Binding-site contacts:
Ligand atom C3 contacts residue ILE39 of chain 1.D at 4.2 Å (hydrophobic).
Ligand atom C6 contacts residue PRO40 of chain 1.D at 3.9 Å (hydrophobic).
Ligand atom C3 contacts residue PRO153 of chain 1.E at 4.3 Å (hydrophobic).
Ligand atom C2 contacts residue MET216 of chain 2.E at 3.5 Å (hydrophobic).
Ligand atom C5 contacts residue LEU160 of chain 1.C at 4.1 Å (hydrophobic).
Ligand atom O8 contacts residue PRO40 of chain 1.D at 3.8 Å.
Ligand atom C3 contacts residue PRO40 of chain 1.D at 3.8 Å (hydrophobic).
Ligand atom O8 contacts residue PRO215 of chain 2.E at 3.6 Å.
Ligand atom O8 contacts residue MET216 of chain 2.E at 3.5 Å.
Ligand atom C1 contacts residue MET216 of chain 2.E at 3.6 Å (hydrophobic).
Ligand atom C5 contacts residue ILE39 of chain 1.D at 4.2 Å (hydrophobic).
Ligand atom C6 contacts residue ARG150 of chain 1.E at 3.9 Å.
Ligand atom F9 contacts residue PRO40 of chain 1.D at 4.0 Å.
Ligand atom C4 contacts residue PRO40 of chain 1.D at 3.8 Å (hydrophobic).
Ligand atom C4 contacts residue ILE39 of chain 1.D at 3.9 Å (hydrophobic).
Ligand atom C5 contacts residue SER38 of chain 1.D at 3.6 Å.
Ligand atom C1 contacts residue PRO40 of chain 1.D at 4.0 Å (hydrophobic).
Ligand atom C5 contacts residue ARG150 of chain 1.E at 4.2 Å.
Ligand atom O7 contacts residue MET216 of chain 2.E at 3.9 Å.
Ligand atom C3 contacts residue PRO215 of chain 2.E at 4.4 Å (hydrophobic).
Ligand atom F9 contacts residue SER38 of chain 1.D at 3.2 Å.
Ligand atom F9 contacts residue ILE39 of chain 1.D at 3.5 Å.
Ligand atom C4 contacts residue SER38 of chain 1.D at 4.0 Å.
Ligand atom C3 contacts residue MET216 of chain 2.E at 4.0 Å (hydrophobic).
Ligand atom C6 contacts residue MET216 of chain 2.E at 4.3 Å (hydrophobic).
Ligand atom C5 contacts residue PRO40 of chain 1.D at 3.8 Å (hydrophobic).
Ligand atom O7 contacts residue PRO40 of chain 1.D at 4.3 Å.
Ligand atom C2 contacts residue PRO40 of chain 1.D at 3.7 Å (hydrophobic).
Ligand atom C6 contacts residue LEU160 of chain 1.C at 4.0 Å (hydrophobic).
Ligand atom F9 contacts residue PRO153 of chain 1.E at 3.8 Å.

This small molecule binds to this protein.
Small molecule (SMILES): Oc1ccc(F)cc1O

Sequence of chain 1.C:
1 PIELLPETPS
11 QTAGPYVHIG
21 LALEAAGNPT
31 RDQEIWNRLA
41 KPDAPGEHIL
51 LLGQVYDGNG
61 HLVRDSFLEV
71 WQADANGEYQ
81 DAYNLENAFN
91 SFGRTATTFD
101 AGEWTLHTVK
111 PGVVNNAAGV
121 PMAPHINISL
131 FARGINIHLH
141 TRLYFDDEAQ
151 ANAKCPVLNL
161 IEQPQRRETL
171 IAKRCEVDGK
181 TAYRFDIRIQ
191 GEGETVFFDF

Sequence of chain 2.E:
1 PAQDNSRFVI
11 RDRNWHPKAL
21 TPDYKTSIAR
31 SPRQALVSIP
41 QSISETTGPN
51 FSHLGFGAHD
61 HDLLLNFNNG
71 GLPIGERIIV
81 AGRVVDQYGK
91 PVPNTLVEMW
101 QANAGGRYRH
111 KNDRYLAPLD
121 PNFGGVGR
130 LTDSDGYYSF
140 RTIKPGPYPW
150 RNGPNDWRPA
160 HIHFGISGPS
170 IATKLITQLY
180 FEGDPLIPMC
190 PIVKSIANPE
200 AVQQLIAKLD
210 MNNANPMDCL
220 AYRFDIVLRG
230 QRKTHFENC

Sequence of chain 1.D:
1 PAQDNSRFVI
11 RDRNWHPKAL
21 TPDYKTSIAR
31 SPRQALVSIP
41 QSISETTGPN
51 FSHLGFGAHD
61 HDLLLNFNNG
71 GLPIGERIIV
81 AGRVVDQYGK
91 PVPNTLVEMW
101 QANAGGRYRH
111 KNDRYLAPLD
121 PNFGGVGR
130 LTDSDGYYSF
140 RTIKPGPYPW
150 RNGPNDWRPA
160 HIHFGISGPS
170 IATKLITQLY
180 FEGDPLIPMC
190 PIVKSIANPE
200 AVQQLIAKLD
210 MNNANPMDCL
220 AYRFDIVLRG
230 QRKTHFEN

Sequence of chain 1.E:
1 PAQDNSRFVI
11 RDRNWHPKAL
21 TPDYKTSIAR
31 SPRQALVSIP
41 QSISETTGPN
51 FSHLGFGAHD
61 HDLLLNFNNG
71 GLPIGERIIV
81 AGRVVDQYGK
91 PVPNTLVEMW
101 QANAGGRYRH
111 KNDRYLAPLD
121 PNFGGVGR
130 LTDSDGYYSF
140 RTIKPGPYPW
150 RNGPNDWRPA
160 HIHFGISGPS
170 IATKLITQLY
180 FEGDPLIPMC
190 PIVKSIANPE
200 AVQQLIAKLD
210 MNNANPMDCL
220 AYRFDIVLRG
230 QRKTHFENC